Binding-site contacts:
Ligand atom O5 contacts residue ASN70 of chain 20.D at 2.4 Å (h-bond).
Ligand atom C7 contacts residue PRO31 of chain 20.D at 3.1 Å (hydrophobic).
Ligand atom O7 contacts residue SER71 of chain 20.D at 3.8 Å.
Ligand atom O3 contacts residue PRO31 of chain 20.D at 3.4 Å (h-bond).
Ligand atom C1 contacts residue ASN32 of chain 20.D at 4.5 Å.
Ligand atom C3 contacts residue ASN70 of chain 20.D at 3.8 Å.
Ligand atom C7 contacts residue ASN70 of chain 20.D at 3.1 Å.
Ligand atom C3 contacts residue PRO31 of chain 20.D at 3.3 Å (hydrophobic).
Ligand atom C2 contacts residue ASN70 of chain 20.D at 2.5 Å.
Ligand atom C1 contacts residue ASN70 of chain 20.D at 1.4 Å.
Ligand atom C2 contacts residue PRO31 of chain 20.D at 3.4 Å (hydrophobic).
Ligand atom N2 contacts residue ASN32 of chain 20.D at 4.0 Å.
Ligand atom N2 contacts residue PRO31 of chain 20.D at 2.5 Å (h-bond).
Ligand atom O7 contacts residue SER29 of chain 20.D at 4.4 Å.
Ligand atom C1 contacts residue ARG33 of chain 20.D at 4.3 Å.
Ligand atom C6 contacts residue ARG33 of chain 20.D at 3.3 Å.
Ligand atom C5 contacts residue ASN70 of chain 20.D at 3.7 Å.
Ligand atom O6 contacts residue ARG33 of chain 20.D at 3.2 Å (salt-bridge).
Ligand atom C5 contacts residue ARG33 of chain 20.D at 4.4 Å.
Ligand atom C1 contacts residue PRO31 of chain 20.D at 4.2 Å (hydrophobic).
Ligand atom C4 contacts residue ASN70 of chain 20.D at 4.2 Å.
Ligand atom C8 contacts residue ASN70 of chain 20.D at 3.9 Å.
Ligand atom O7 contacts residue PRO31 of chain 20.D at 3.2 Å (h-bond).
Ligand atom N2 contacts residue ASN70 of chain 20.D at 2.9 Å (h-bond).
Ligand atom O7 contacts residue ASN70 of chain 20.D at 3.3 Å (h-bond).
Ligand atom C8 contacts residue PRO31 of chain 20.D at 4.4 Å (hydrophobic).

This protein binds this small molecule.
Small molecule (SMILES): CC(=O)N[C@@H]1[C@@H](O)[C@H](O)[C@@H](CO)O[C@H]1O

Sequence of chain 20.D:
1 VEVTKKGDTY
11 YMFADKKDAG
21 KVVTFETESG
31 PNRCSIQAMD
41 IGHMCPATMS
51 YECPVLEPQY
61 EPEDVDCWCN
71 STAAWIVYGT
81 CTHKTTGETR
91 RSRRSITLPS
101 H